Sequence of chain 1.A:
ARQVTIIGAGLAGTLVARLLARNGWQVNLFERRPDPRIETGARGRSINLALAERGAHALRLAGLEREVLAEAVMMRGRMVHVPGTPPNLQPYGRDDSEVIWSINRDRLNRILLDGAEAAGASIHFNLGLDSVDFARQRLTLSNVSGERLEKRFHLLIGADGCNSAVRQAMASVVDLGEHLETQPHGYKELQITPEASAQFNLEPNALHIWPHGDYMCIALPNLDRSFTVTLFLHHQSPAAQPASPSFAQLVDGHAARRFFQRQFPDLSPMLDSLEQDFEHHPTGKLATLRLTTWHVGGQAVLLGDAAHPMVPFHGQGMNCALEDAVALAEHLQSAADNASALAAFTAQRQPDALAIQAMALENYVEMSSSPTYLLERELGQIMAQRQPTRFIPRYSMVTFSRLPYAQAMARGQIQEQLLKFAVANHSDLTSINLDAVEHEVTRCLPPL

Binding-site contacts:
Ligand atom C3 contacts residue GLY321 of chain 1.A at 3.7 Å.
Ligand atom C4 contacts residue PHE319 of chain 1.A at 3.4 Å (hydrophobic).
Ligand atom O2 contacts residue GLY321 of chain 1.A at 3.4 Å.
Ligand atom C9 contacts residue LEU213 of chain 1.A at 3.9 Å (hydrophobic).
Ligand atom C4 contacts residue MET373 of chain 1.A at 3.7 Å (hydrophobic).
Ligand atom O3 contacts residue TYR404 of chain 1.A at 3.0 Å (h-bond).
Ligand atom C6 contacts residue ILE224 of chain 1.A at 3.5 Å (hydrophobic).
Ligand atom C contacts residue ARG84 of chain 1.A at 3.4 Å.
Ligand atom CL1 contacts residue FAD1 of chain 1.C at 3.4 Å.
Ligand atom O1 contacts residue TYR404 of chain 1.A at 3.9 Å.
Ligand atom O contacts residue ILE215 of chain 1.A at 3.9 Å.
Ligand atom C5 contacts residue PRO318 of chain 1.A at 3.2 Å (hydrophobic).
Ligand atom O contacts residue GOL1 of chain 1.H at 3.7 Å.
Ligand atom C9 contacts residue HIS320 of chain 1.A at 3.5 Å.
Ligand atom O2 contacts residue ALA56 of chain 1.A at 3.4 Å.
Ligand atom C1 contacts residue TYR98 of chain 1.A at 3.5 Å (hydrophobic).
Ligand atom C7 contacts residue GLY321 of chain 1.A at 3.6 Å.
Ligand atom O1 contacts residue MET373 of chain 1.A at 3.7 Å.
Ligand atom CL contacts residue PHE238 of chain 1.A at 3.6 Å.
Ligand atom CL contacts residue PHE319 of chain 1.A at 3.9 Å.
Ligand atom O1 contacts residue ASN369 of chain 1.A at 3.1 Å (h-bond).
Ligand atom O contacts residue ARG84 of chain 1.A at 2.8 Å (salt-bridge).
Ligand atom C contacts residue TYR98 of chain 1.A at 3.5 Å (hydrophobic).
Ligand atom CL contacts residue PRO318 of chain 1.A at 3.5 Å.
Ligand atom C7 contacts residue FAD1 of chain 1.C at 3.2 Å.
Ligand atom O contacts residue TYR98 of chain 1.A at 2.8 Å (h-bond).
Ligand atom O3 contacts residue ILE106 of chain 1.A at 3.4 Å.
Ligand atom CL contacts residue ILE224 of chain 1.A at 3.7 Å.
Ligand atom C6 contacts residue PRO318 of chain 1.A at 3.4 Å (hydrophobic).
Ligand atom O1 contacts residue ARG84 of chain 1.A at 2.9 Å (salt-bridge).
Ligand atom C2 contacts residue ASN369 of chain 1.A at 3.6 Å.
Ligand atom C2 contacts residue PHE319 of chain 1.A at 3.7 Å (hydrophobic).
Ligand atom O3 contacts residue HIS320 of chain 1.A at 3.6 Å.
Ligand atom C8 contacts residue GLY321 of chain 1.A at 3.4 Å.
Ligand atom N contacts residue HIS320 of chain 1.A at 3.7 Å.
Ligand atom CL1 contacts residue ILE224 of chain 1.A at 3.4 Å.
Ligand atom C5 contacts residue ILE224 of chain 1.A at 3.7 Å (hydrophobic).
Ligand atom O2 contacts residue LEU213 of chain 1.A at 3.8 Å.
Ligand atom C4 contacts residue PRO318 of chain 1.A at 3.7 Å (hydrophobic).
Ligand atom CL1 contacts residue PRO318 of chain 1.A at 3.9 Å.

The small molecule below binds the protein below.
Small molecule (SMILES): O=C(O)CCn1c(=O)oc2cc(Cl)c(Cl)cc21